Sequence of chain 1.C:
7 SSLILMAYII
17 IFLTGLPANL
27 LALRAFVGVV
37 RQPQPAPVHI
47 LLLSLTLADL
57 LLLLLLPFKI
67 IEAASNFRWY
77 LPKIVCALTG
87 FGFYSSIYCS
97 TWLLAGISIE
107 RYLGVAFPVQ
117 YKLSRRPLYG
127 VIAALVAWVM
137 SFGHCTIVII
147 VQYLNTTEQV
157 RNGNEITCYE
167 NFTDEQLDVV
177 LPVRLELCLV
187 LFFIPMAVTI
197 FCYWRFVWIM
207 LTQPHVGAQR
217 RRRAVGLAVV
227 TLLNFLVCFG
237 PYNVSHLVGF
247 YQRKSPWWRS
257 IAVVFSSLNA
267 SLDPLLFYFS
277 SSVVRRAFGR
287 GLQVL

Binding-site contacts:
Ligand atom C30 contacts residue VAL175 of chain 1.C at 3.9 Å (hydrophobic).
Ligand atom O05 contacts residue GLU166 of chain 1.C at 3.8 Å.
Ligand atom C14 contacts residue ARG255 of chain 1.C at 4.0 Å.
Ligand atom C29 contacts residue VAL144 of chain 1.C at 3.3 Å (hydrophobic).
Ligand atom C30 contacts residue GLN172 of chain 1.C at 3.6 Å.
Ligand atom O04 contacts residue VAL176 of chain 1.C at 3.2 Å.
Ligand atom O03 contacts residue ARG180 of chain 1.C at 3.9 Å.
Ligand atom C13 contacts residue VAL176 of chain 1.C at 4.0 Å (hydrophobic).
Ligand atom O06 contacts residue GLN148 of chain 1.C at 3.7 Å.
Ligand atom C19 contacts residue VAL176 of chain 1.C at 3.9 Å (hydrophobic).
Ligand atom N08 contacts residue VAL175 of chain 1.C at 3.8 Å.
Ligand atom O03 contacts residue ARG255 of chain 1.C at 2.8 Å (salt-bridge).
Ligand atom N08 contacts residue GLN148 of chain 1.C at 3.9 Å.
Ligand atom C28 contacts residue GLN148 of chain 1.C at 3.7 Å.
Ligand atom C21 contacts residue THR163 of chain 1.C at 3.9 Å.
Ligand atom C26 contacts residue GLY86 of chain 1.C at 4.0 Å.
Ligand atom C19 contacts residue VAL179 of chain 1.C at 3.5 Å (hydrophobic).
Ligand atom C24 contacts residue VAL144 of chain 1.C at 3.9 Å (hydrophobic).
Ligand atom C30 contacts residue PHE168 of chain 1.C at 4.0 Å (hydrophobic).
Ligand atom C29 contacts residue VAL147 of chain 1.C at 3.7 Å (hydrophobic).
Ligand atom C28 contacts residue VAL175 of chain 1.C at 3.6 Å (hydrophobic).
Ligand atom C30 contacts residue GLN148 of chain 1.C at 3.8 Å.
Ligand atom C22 contacts residue PHE87 of chain 1.C at 3.7 Å (hydrophobic).
Ligand atom S02 contacts residue LEU183 of chain 1.C at 3.6 Å.
Ligand atom C15 contacts residue VAL176 of chain 1.C at 3.9 Å (hydrophobic).
Ligand atom C24 contacts residue VAL176 of chain 1.C at 4.0 Å (hydrophobic).
Ligand atom C22 contacts residue ILE145 of chain 1.C at 3.8 Å (hydrophobic).
Ligand atom O04 contacts residue ARG180 of chain 1.C at 3.2 Å (salt-bridge).
Ligand atom C10 contacts residue VAL144 of chain 1.C at 3.9 Å (hydrophobic).
Ligand atom C14 contacts residue TYR90 of chain 1.C at 3.6 Å (hydrophobic).
Ligand atom C26 contacts residue ILE145 of chain 1.C at 3.7 Å (hydrophobic).
Ligand atom CL01 contacts residue THR163 of chain 1.C at 3.4 Å.
Ligand atom C26 contacts residue PHE87 of chain 1.C at 3.7 Å (hydrophobic).
Ligand atom C19 contacts residue VAL144 of chain 1.C at 3.9 Å (hydrophobic).
Ligand atom O03 contacts residue TYR90 of chain 1.C at 3.9 Å.
Ligand atom C23 contacts residue GLN148 of chain 1.C at 3.5 Å.
Ligand atom C14 contacts residue TYR238 of chain 1.C at 3.9 Å (hydrophobic).
Ligand atom O06 contacts residue VAL147 of chain 1.C at 3.8 Å.
Ligand atom O05 contacts residue TYR90 of chain 1.C at 3.0 Å.
Ligand atom O03 contacts residue TYR238 of chain 1.C at 3.6 Å (h-bond).

This small molecule binds to this protein.
Small molecule (SMILES): Cc1noc(C)c1-c1ccc(C(=O)N2[C@@H](c3ccccc3Cl)SC[C@H]2C(=O)O)cc1